Sequence of chain 1.E:
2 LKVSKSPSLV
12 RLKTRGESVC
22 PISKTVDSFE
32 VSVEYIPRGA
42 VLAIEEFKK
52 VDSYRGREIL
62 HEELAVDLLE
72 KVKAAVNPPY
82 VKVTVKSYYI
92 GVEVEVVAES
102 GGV

A small-molecule ligand and the protein it binds are described below.
Small molecule (SMILES): [H]/N=C\c1c[nH]c2nc(N)[nH]c(=O)c12

Binding-site contacts:
Ligand atom N9 contacts residue ILE45 of chain 1.E at 3.8 Å.
Ligand atom O6 contacts residue LEU61 of chain 1.B at 3.5 Å.
Ligand atom N2 contacts residue ILE45 of chain 1.E at 3.7 Å.
Ligand atom C8 contacts residue TYR90 of chain 1.B at 3.2 Å (hydrophobic).
Ligand atom C8 contacts residue GLU46 of chain 1.E at 3.4 Å.
Ligand atom C4 contacts residue ILE45 of chain 1.E at 3.8 Å (hydrophobic).
Ligand atom C5 contacts residue ILE45 of chain 1.E at 4.0 Å (hydrophobic).
Ligand atom N2 contacts residue ALA44 of chain 1.E at 3.7 Å.
Ligand atom N77 contacts residue ASP28 of chain 1.B at 2.8 Å (salt-bridge).
Ligand atom C8 contacts residue CYS21 of chain 1.B at 3.2 Å (hydrophobic).
Ligand atom N3 contacts residue LEU2 of chain 1.E at 3.7 Å.
Ligand atom N2 contacts residue LEU2 of chain 1.E at 3.8 Å.
Ligand atom C6 contacts residue HIS62 of chain 1.B at 4.0 Å.
Ligand atom C7 contacts residue CYS21 of chain 1.B at 2.8 Å (hydrophobic).
Ligand atom O6 contacts residue GLU63 of chain 1.B at 3.7 Å.
Ligand atom N1 contacts residue GLU63 of chain 1.B at 2.5 Å (salt-bridge).
Ligand atom C8 contacts residue ILE23 of chain 1.B at 3.7 Å (hydrophobic).
Ligand atom N9 contacts residue GLU46 of chain 1.E at 2.7 Å (salt-bridge).
Ligand atom N77 contacts residue HIS62 of chain 1.B at 3.8 Å.
Ligand atom C77 contacts residue ASP28 of chain 1.B at 3.8 Å.
Ligand atom N1 contacts residue LEU61 of chain 1.B at 4.0 Å.
Ligand atom C2 contacts residue LEU43 of chain 1.E at 4.0 Å (hydrophobic).
Ligand atom C4 contacts residue GLU46 of chain 1.E at 3.8 Å.
Ligand atom C7 contacts residue TYR90 of chain 1.B at 3.9 Å (hydrophobic).
Ligand atom C2 contacts residue LEU2 of chain 1.E at 3.8 Å (hydrophobic).
Ligand atom C2 contacts residue ILE45 of chain 1.E at 3.7 Å (hydrophobic).
Ligand atom N2 contacts residue GLU63 of chain 1.B at 2.9 Å (salt-bridge).
Ligand atom C77 contacts residue TYR90 of chain 1.B at 3.9 Å (hydrophobic).
Ligand atom C6 contacts residue GLU63 of chain 1.B at 3.5 Å.
Ligand atom N9 contacts residue TYR90 of chain 1.B at 4.0 Å.
Ligand atom C5 contacts residue LEU61 of chain 1.B at 4.0 Å (hydrophobic).
Ligand atom N9 contacts residue ILE23 of chain 1.B at 3.8 Å.
Ligand atom C2 contacts residue GLU63 of chain 1.B at 3.4 Å.
Ligand atom N77 contacts residue CYS21 of chain 1.B at 2.6 Å (h-bond).
Ligand atom N3 contacts residue ILE45 of chain 1.E at 2.9 Å (h-bond).
Ligand atom C77 contacts residue CYS21 of chain 1.B at 1.7 Å (hydrophobic).
Ligand atom N2 contacts residue LEU43 of chain 1.E at 2.8 Å (h-bond).
Ligand atom O6 contacts residue HIS62 of chain 1.B at 3.0 Å.
Ligand atom N3 contacts residue ALA44 of chain 1.E at 3.7 Å.
Ligand atom C6 contacts residue LEU61 of chain 1.B at 3.6 Å (hydrophobic).

Sequence of chain 1.B:
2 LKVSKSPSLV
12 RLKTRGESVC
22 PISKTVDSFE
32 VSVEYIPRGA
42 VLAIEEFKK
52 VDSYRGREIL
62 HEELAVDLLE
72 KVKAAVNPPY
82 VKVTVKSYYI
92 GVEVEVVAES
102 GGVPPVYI